Binding-site contacts:
Ligand atom C7 contacts residue HIS41 of chain 1.A at 3.3 Å.
Ligand atom O contacts residue SER144 of chain 1.A at 3.3 Å (h-bond).
Ligand atom C6 contacts residue HIS41 of chain 1.A at 3.1 Å.
Ligand atom C3 contacts residue HIS164 of chain 1.A at 3.9 Å.
Ligand atom C7 contacts residue CYS44 of chain 1.A at 3.0 Å (hydrophobic).
Ligand atom C contacts residue HIS164 of chain 1.A at 4.1 Å.
Ligand atom C10 contacts residue GLY143 of chain 1.A at 4.2 Å.
Ligand atom C1 contacts residue ASN142 of chain 1.A at 4.2 Å.
Ligand atom C10 contacts residue ASN142 of chain 1.A at 4.0 Å.
Ligand atom C9 contacts residue HIS41 of chain 1.A at 4.2 Å.
Ligand atom O contacts residue LEU141 of chain 1.A at 4.0 Å.
Ligand atom C8 contacts residue THR45 of chain 1.A at 4.2 Å.
Ligand atom C3 contacts residue HIS41 of chain 1.A at 4.0 Å.
Ligand atom C8 contacts residue SER46 of chain 1.A at 3.8 Å.
Ligand atom O contacts residue ASN142 of chain 1.A at 3.7 Å.
Ligand atom C2 contacts residue CYS145 of chain 1.A at 3.7 Å (hydrophobic).
Ligand atom C contacts residue HIS163 of chain 1.A at 3.8 Å.
Ligand atom C4 contacts residue MET49 of chain 1.A at 4.0 Å (hydrophobic).
Ligand atom C contacts residue SER144 of chain 1.A at 3.9 Å.
Ligand atom C8 contacts residue CYS44 of chain 1.A at 3.4 Å (hydrophobic).
Ligand atom C3 contacts residue CYS145 of chain 1.A at 4.1 Å (hydrophobic).
Ligand atom N contacts residue CYS145 of chain 1.A at 3.5 Å (h-bond).
Ligand atom O contacts residue CYS145 of chain 1.A at 3.1 Å (h-bond).
Ligand atom C1 contacts residue CYS145 of chain 1.A at 2.8 Å (hydrophobic).
Ligand atom C6 contacts residue THR25 of chain 1.A at 3.6 Å.
Ligand atom C7 contacts residue THR25 of chain 1.A at 3.2 Å.
Ligand atom C1 contacts residue GLY143 of chain 1.A at 3.8 Å.
Ligand atom O contacts residue GLY143 of chain 1.A at 2.8 Å (h-bond).
Ligand atom N contacts residue ASN142 of chain 1.A at 4.0 Å.
Ligand atom BR contacts residue THR45 of chain 1.A at 3.6 Å.
Ligand atom C5 contacts residue MET49 of chain 1.A at 3.9 Å (hydrophobic).
Ligand atom S contacts residue MET49 of chain 1.A at 4.1 Å.
Ligand atom BR contacts residue SER46 of chain 1.A at 3.1 Å.
Ligand atom S contacts residue SER46 of chain 1.A at 4.0 Å.
Ligand atom C8 contacts residue THR25 of chain 1.A at 3.7 Å.
Ligand atom C contacts residue CYS145 of chain 1.A at 1.8 Å (hydrophobic).
Ligand atom BR contacts residue THR25 of chain 1.A at 3.3 Å.
Ligand atom C2 contacts residue ASN142 of chain 1.A at 4.2 Å.
Ligand atom C4 contacts residue HIS41 of chain 1.A at 4.0 Å.
Ligand atom BR contacts residue CYS44 of chain 1.A at 3.3 Å.

This protein binds this small molecule.
Small molecule (SMILES): CC(=O)N1CCN(Cc2ccc(Br)s2)CC1

Sequence of chain 1.A:
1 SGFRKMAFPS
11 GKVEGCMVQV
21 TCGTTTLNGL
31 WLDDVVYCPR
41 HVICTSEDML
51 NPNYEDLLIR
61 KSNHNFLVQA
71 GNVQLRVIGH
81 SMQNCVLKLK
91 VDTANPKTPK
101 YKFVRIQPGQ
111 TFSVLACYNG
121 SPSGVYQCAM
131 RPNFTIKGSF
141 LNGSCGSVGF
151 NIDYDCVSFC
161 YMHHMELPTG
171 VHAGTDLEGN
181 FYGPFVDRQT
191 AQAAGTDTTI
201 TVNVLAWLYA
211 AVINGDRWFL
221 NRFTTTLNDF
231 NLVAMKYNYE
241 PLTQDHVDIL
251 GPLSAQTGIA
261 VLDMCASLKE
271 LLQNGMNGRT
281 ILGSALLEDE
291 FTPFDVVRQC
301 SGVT